Sequence of chain 1.A:
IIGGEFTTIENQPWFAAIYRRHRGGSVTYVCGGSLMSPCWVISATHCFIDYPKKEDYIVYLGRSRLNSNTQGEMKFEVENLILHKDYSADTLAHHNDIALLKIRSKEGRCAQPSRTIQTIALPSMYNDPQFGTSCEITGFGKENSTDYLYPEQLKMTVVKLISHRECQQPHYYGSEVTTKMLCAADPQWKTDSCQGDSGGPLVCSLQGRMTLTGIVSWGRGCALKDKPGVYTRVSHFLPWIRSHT

Binding-site contacts:
Ligand atom C5 contacts residue SER193 of chain 1.A at 3.9 Å.
Ligand atom C2 contacts residue GLY219 of chain 1.A at 4.1 Å.
Ligand atom N14 contacts residue GLY219 of chain 1.A at 4.2 Å.
Ligand atom C6 contacts residue SER198 of chain 1.A at 4.2 Å.
Ligand atom C4 contacts residue SER193 of chain 1.A at 3.9 Å.
Ligand atom C6 contacts residue CYS194 of chain 1.A at 2.7 Å (hydrophobic).
Ligand atom C1 contacts residue GLN195 of chain 1.A at 3.9 Å.
Ligand atom C2 contacts residue GLN195 of chain 1.A at 4.1 Å.
Ligand atom N14 contacts residue GLY221 of chain 1.A at 3.5 Å (h-bond).
Ligand atom C4 contacts residue TRP218 of chain 1.A at 3.8 Å (hydrophobic).
Ligand atom C5 contacts residue TRP218 of chain 1.A at 4.2 Å (hydrophobic).
Ligand atom N12 contacts residue SER193 of chain 1.A at 3.4 Å.
Ligand atom N14 contacts residue ASP192 of chain 1.A at 3.0 Å (salt-bridge).
Ligand atom N12 contacts residue CYS194 of chain 1.A at 3.8 Å.
Ligand atom C5 contacts residue VAL216 of chain 1.A at 3.5 Å (hydrophobic).
Ligand atom N12 contacts residue TRP218 of chain 1.A at 3.7 Å.
Ligand atom N10 contacts residue CYS222 of chain 1.A at 4.0 Å.
Ligand atom C1 contacts residue CYS194 of chain 1.A at 3.0 Å (hydrophobic).
Ligand atom O17 contacts residue GLN195 of chain 1.A at 3.7 Å.
Ligand atom C11 contacts residue SER193 of chain 1.A at 4.0 Å.
Ligand atom C11 contacts residue GLY229 of chain 1.A at 3.9 Å.
Ligand atom C3 contacts residue GLY219 of chain 1.A at 4.1 Å.
Ligand atom N14 contacts residue GLY229 of chain 1.A at 3.4 Å.
Ligand atom C11 contacts residue GLY221 of chain 1.A at 3.7 Å.
Ligand atom C3 contacts residue CYS194 of chain 1.A at 3.8 Å (hydrophobic).
Ligand atom C3 contacts residue TRP218 of chain 1.A at 4.1 Å (hydrophobic).
Ligand atom O17 contacts residue SO41 of chain 1.B at 3.1 Å (h-bond).
Ligand atom O17 contacts residue CYS194 of chain 1.A at 3.6 Å (h-bond).
Ligand atom C4 contacts residue CYS194 of chain 1.A at 3.5 Å (hydrophobic).
Ligand atom C5 contacts residue CYS194 of chain 1.A at 3.1 Å (hydrophobic).
Ligand atom N10 contacts residue GLY219 of chain 1.A at 3.7 Å.
Ligand atom N12 contacts residue GLY229 of chain 1.A at 3.9 Å.
Ligand atom C6 contacts residue SO41 of chain 1.B at 3.9 Å.
Ligand atom C11 contacts residue GLY219 of chain 1.A at 3.9 Å.
Ligand atom C11 contacts residue ASP192 of chain 1.A at 3.9 Å.
Ligand atom N10 contacts residue GLY221 of chain 1.A at 3.0 Å (h-bond).
Ligand atom C11 contacts residue TRP218 of chain 1.A at 4.1 Å (hydrophobic).
Ligand atom N12 contacts residue ASP192 of chain 1.A at 4.1 Å.
Ligand atom C1 contacts residue SO41 of chain 1.B at 3.9 Å.
Ligand atom C2 contacts residue CYS194 of chain 1.A at 3.5 Å (hydrophobic).

A small-molecule ligand and the protein it binds are described below.
Small molecule (SMILES): Nc1nc2cc(O)ccc2[nH]1